This protein binds this small molecule.
Small molecule (SMILES): CC(=O)N[C@H]1[C@H](O[C@H]2[C@H](O)[C@@H](NC(C)=O)CO[C@@H]2CO)O[C@H](CO)[C@@H](O)[C@@H]1O

Binding-site contacts:
Ligand atom C2 contacts residue ASN12 of chain 30.M at 3.3 Å.
Ligand atom C1 contacts residue ASN12 of chain 30.M at 2.2 Å.
Ligand atom O5 contacts residue ASN12 of chain 30.M at 2.8 Å (h-bond).
Ligand atom C5 contacts residue ASN12 of chain 30.M at 4.2 Å.
Ligand atom N2 contacts residue ASN12 of chain 30.M at 3.8 Å.
Ligand atom O7 contacts residue ASN12 of chain 30.M at 3.6 Å.
Ligand atom C7 contacts residue ASN12 of chain 30.M at 3.9 Å.

Sequence of chain 30.M:
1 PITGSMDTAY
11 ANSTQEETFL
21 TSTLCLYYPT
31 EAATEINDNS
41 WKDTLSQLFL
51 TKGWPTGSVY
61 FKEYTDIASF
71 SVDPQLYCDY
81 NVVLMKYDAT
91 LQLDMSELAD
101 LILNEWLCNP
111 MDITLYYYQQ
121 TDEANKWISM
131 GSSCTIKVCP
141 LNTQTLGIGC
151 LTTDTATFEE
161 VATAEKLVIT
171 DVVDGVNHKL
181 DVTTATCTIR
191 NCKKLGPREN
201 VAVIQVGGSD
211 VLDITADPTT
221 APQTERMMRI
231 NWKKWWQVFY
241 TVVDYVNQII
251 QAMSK